A protein and the small-molecule ligand that binds it are described below.
Small molecule (SMILES): CC(=O)N[C@H]1[C@H](O[C@H]2[C@H](O)[C@@H](NC(C)=O)CO[C@@H]2CO)O[C@H](CO)[C@@H](O)[C@@H]1O

Binding-site contacts:
Ligand atom N2 contacts residue GLN168 of chain 1.B at 3.8 Å.
Ligand atom O3 contacts residue PRO167 of chain 1.B at 3.7 Å.
Ligand atom O5 contacts residue PRO167 of chain 1.B at 4.2 Å.
Ligand atom O6 contacts residue GLN168 of chain 1.B at 4.0 Å.
Ligand atom C7 contacts residue ASN118 of chain 1.B at 3.8 Å.
Ligand atom C8 contacts residue ILE10 of chain 1.B at 3.9 Å (hydrophobic).
Ligand atom C7 contacts residue GLN168 of chain 1.B at 3.7 Å.
Ligand atom O3 contacts residue GLN168 of chain 1.B at 3.4 Å.
Ligand atom O5 contacts residue ASN118 of chain 1.B at 2.3 Å (h-bond).
Ligand atom C2 contacts residue PRO167 of chain 1.B at 4.1 Å (hydrophobic).
Ligand atom C7 contacts residue ASP164 of chain 1.B at 4.5 Å.
Ligand atom O7 contacts residue ARG166 of chain 1.B at 4.4 Å.
Ligand atom C4 contacts residue PRO167 of chain 1.B at 4.1 Å (hydrophobic).
Ligand atom N2 contacts residue ASN118 of chain 1.B at 2.9 Å (h-bond).
Ligand atom O7 contacts residue GLN168 of chain 1.B at 3.2 Å (h-bond).
Ligand atom C3 contacts residue PRO167 of chain 1.B at 4.2 Å (hydrophobic).
Ligand atom O7 contacts residue PRO167 of chain 1.B at 3.5 Å.
Ligand atom C8 contacts residue GLN168 of chain 1.B at 3.5 Å.
Ligand atom C7 contacts residue LEU165 of chain 1.B at 4.2 Å (hydrophobic).
Ligand atom O7 contacts residue LEU165 of chain 1.B at 3.5 Å (h-bond).
Ligand atom O5 contacts residue ALA117 of chain 1.B at 4.4 Å.
Ligand atom C3 contacts residue ASN118 of chain 1.B at 3.8 Å.
Ligand atom O7 contacts residue ASP164 of chain 1.B at 4.1 Å.
Ligand atom C4 contacts residue ASN118 of chain 1.B at 4.2 Å.
Ligand atom C3 contacts residue GLN168 of chain 1.B at 4.3 Å.
Ligand atom O7 contacts residue ASN118 of chain 1.B at 4.2 Å.
Ligand atom C2 contacts residue ASN118 of chain 1.B at 2.5 Å.
Ligand atom C8 contacts residue ASN118 of chain 1.B at 4.2 Å.
Ligand atom O6 contacts residue PRO167 of chain 1.B at 4.4 Å.
Ligand atom C6 contacts residue PRO167 of chain 1.B at 3.7 Å (hydrophobic).
Ligand atom C1 contacts residue ASN118 of chain 1.B at 1.4 Å.
Ligand atom C5 contacts residue ASN118 of chain 1.B at 3.6 Å.
Ligand atom C8 contacts residue LEU165 of chain 1.B at 3.7 Å (hydrophobic).

Sequence of chain 1.B:
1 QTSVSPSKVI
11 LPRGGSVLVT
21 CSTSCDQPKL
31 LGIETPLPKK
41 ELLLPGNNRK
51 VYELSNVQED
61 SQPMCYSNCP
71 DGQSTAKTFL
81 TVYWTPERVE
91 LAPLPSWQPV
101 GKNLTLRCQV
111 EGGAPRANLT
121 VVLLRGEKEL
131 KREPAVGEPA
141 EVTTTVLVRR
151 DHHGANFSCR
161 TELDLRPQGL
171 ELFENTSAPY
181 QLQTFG